This small molecule binds to this protein.
Small molecule (SMILES): CCCc1sc(-c2ccc(OC)c(OCCF)c2)nc1CSc1nc(N)cc(N)n1

Binding-site contacts:
Ligand atom N1 contacts residue GLN117 of chain 1.B at 3.0 Å (h-bond).
Ligand atom NAD contacts residue GLU73 of chain 1.B at 3.0 Å (salt-bridge).
Ligand atom NAD contacts residue ARG148 of chain 1.B at 3.4 Å (salt-bridge).
Ligand atom SAT contacts residue GLN117 of chain 1.B at 3.6 Å (h-bond).
Ligand atom SAT contacts residue PHE116 of chain 1.B at 3.8 Å.
Ligand atom N1 contacts residue PHE116 of chain 1.B at 3.5 Å.
Ligand atom CAL contacts residue LEU161 of chain 1.B at 3.6 Å (hydrophobic).
Ligand atom CBB contacts residue TYR224 of chain 1.B at 3.8 Å (hydrophobic).
Ligand atom CAK contacts residue SER166 of chain 1.B at 3.4 Å.
Ligand atom C5 contacts residue PHE157 of chain 1.B at 3.6 Å (hydrophobic).
Ligand atom CAN contacts residue TYR224 of chain 1.B at 3.7 Å (hydrophobic).
Ligand atom C5 contacts residue GLU73 of chain 1.B at 3.9 Å.
Ligand atom FAE contacts residue TYR224 of chain 1.B at 3.9 Å.
Ligand atom OAR contacts residue PRO109 of chain 1.B at 3.8 Å.
Ligand atom NAC contacts residue GLN117 of chain 1.B at 2.9 Å (h-bond).
Ligand atom C5 contacts residue ASP153 of chain 1.B at 3.8 Å.
Ligand atom NAC contacts residue PHE157 of chain 1.B at 4.0 Å.
Ligand atom CAL contacts residue SER166 of chain 1.B at 4.0 Å.
Ligand atom NAQ contacts residue TYR224 of chain 1.B at 3.1 Å (h-bond).
Ligand atom C2 contacts residue PHE157 of chain 1.B at 3.4 Å (hydrophobic).
Ligand atom CAL contacts residue PRO109 of chain 1.B at 3.8 Å (hydrophobic).
Ligand atom NAD contacts residue VAL75 of chain 1.B at 3.9 Å.
Ligand atom N3 contacts residue PHE157 of chain 1.B at 3.8 Å.
Ligand atom CAI contacts residue TYR224 of chain 1.B at 3.6 Å (hydrophobic).
Ligand atom C6 contacts residue GLN117 of chain 1.B at 3.6 Å.
Ligand atom C4 contacts residue PHE157 of chain 1.B at 3.9 Å (hydrophobic).
Ligand atom SAU contacts residue TYR106 of chain 1.B at 3.8 Å.
Ligand atom C2 contacts residue PHE116 of chain 1.B at 3.5 Å (hydrophobic).
Ligand atom C2 contacts residue GLN117 of chain 1.B at 3.7 Å.
Ligand atom CAF contacts residue TYR106 of chain 1.B at 3.5 Å (hydrophobic).
Ligand atom CAB contacts residue TYR106 of chain 1.B at 3.6 Å (hydrophobic).
Ligand atom C6 contacts residue ASP153 of chain 1.B at 3.7 Å.
Ligand atom SAT contacts residue PHE157 of chain 1.B at 3.7 Å.
Ligand atom CAG contacts residue TYR106 of chain 1.B at 3.8 Å (hydrophobic).
Ligand atom C6 contacts residue PHE157 of chain 1.B at 3.5 Å (hydrophobic).
Ligand atom FAE contacts residue SER164 of chain 1.B at 4.0 Å.
Ligand atom N1 contacts residue PHE157 of chain 1.B at 3.1 Å.
Ligand atom NAC contacts residue ASP153 of chain 1.B at 2.8 Å (salt-bridge).
Ligand atom CAJ contacts residue TYR106 of chain 1.B at 3.6 Å (hydrophobic).
Ligand atom CAA contacts residue ILE50 of chain 1.B at 3.6 Å (hydrophobic).

Sequence of chain 1.B:
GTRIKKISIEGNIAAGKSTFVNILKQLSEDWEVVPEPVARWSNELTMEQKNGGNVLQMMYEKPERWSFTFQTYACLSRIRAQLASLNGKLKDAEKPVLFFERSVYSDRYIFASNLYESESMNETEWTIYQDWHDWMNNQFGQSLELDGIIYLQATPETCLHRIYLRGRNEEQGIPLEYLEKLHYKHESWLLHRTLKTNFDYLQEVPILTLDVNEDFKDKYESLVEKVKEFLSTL